Sequence of chain 17.A:
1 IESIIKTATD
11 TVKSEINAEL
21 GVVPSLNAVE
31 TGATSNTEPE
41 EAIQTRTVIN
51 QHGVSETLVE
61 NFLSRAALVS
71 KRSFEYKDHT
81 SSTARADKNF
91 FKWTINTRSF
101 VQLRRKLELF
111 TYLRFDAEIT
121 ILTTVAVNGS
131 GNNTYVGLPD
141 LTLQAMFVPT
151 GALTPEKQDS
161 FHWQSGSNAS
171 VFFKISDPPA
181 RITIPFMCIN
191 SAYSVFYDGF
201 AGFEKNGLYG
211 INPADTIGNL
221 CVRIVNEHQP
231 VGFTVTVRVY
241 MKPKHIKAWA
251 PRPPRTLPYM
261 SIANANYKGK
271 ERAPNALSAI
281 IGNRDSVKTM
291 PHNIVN

A protein and the small-molecule ligand that binds it are described below.
Small molecule (SMILES): Cc1cc(CCCOc2c(C)cc(-c3noc(C(F)(F)F)n3)cc2C)on1

Binding-site contacts:
Ligand atom CM4 contacts residue ILE182 of chain 17.A at 3.6 Å (hydrophobic).
Ligand atom N3A contacts residue ILE182 of chain 17.A at 3.0 Å.
Ligand atom C3A contacts residue ILE182 of chain 17.A at 3.2 Å (hydrophobic).
Ligand atom F3 contacts residue ALA24 of chain 17.B at 3.9 Å.
Ligand atom F3 contacts residue LEU14 of chain 18.B at 3.9 Å.
Ligand atom C6B contacts residue ILE95 of chain 17.A at 3.6 Å (hydrophobic).
Ligand atom F1 contacts residue SER170 of chain 17.A at 3.7 Å.
Ligand atom O1B contacts residue ILE95 of chain 17.A at 3.0 Å.
Ligand atom F2 contacts residue ALA169 of chain 17.A at 2.2 Å.
Ligand atom F3 contacts residue ALA169 of chain 17.A at 3.7 Å.
Ligand atom C6B contacts residue ILE184 of chain 17.A at 3.7 Å (hydrophobic).
Ligand atom CM4 contacts residue ALA145 of chain 17.A at 3.5 Å (hydrophobic).
Ligand atom F1 contacts residue ALA145 of chain 17.A at 3.0 Å.
Ligand atom O1 contacts residue ILE217 of chain 17.A at 3.3 Å.
Ligand atom CM2 contacts residue ILE119 of chain 17.A at 3.5 Å (hydrophobic).
Ligand atom CM4 contacts residue ALA169 of chain 17.A at 3.5 Å (hydrophobic).
Ligand atom N1A contacts residue LEU220 of chain 17.A at 3.0 Å.
Ligand atom C4 contacts residue PHE115 of chain 17.A at 3.3 Å (hydrophobic).
Ligand atom O1A contacts residue ILE182 of chain 17.A at 3.9 Å.
Ligand atom C3B contacts residue ILE119 of chain 17.A at 3.5 Å (hydrophobic).
Ligand atom N3A contacts residue PHE147 of chain 17.A at 3.6 Å.
Ligand atom O1A contacts residue LEU220 of chain 17.A at 3.4 Å.
Ligand atom F2 contacts residue PHE147 of chain 17.A at 3.2 Å.
Ligand atom F3 contacts residue ILE182 of chain 17.A at 3.2 Å.
Ligand atom F1 contacts residue VAL171 of chain 17.A at 3.0 Å.
Ligand atom C2A contacts residue ILE182 of chain 17.A at 3.6 Å (hydrophobic).
Ligand atom CM2 contacts residue TRP93 of chain 17.A at 3.9 Å (hydrophobic).
Ligand atom CM6 contacts residue MET187 of chain 17.A at 3.8 Å (hydrophobic).
Ligand atom CM6 contacts residue ILE217 of chain 17.A at 3.4 Å (hydrophobic).
Ligand atom C5B contacts residue ILE184 of chain 17.A at 3.4 Å (hydrophobic).
Ligand atom F2 contacts residue ALA145 of chain 17.A at 3.0 Å.
Ligand atom CM6 contacts residue ILE184 of chain 17.A at 3.5 Å (hydrophobic).
Ligand atom F2 contacts residue SER170 of chain 17.A at 3.5 Å.
Ligand atom C2B contacts residue ILE119 of chain 17.A at 3.5 Å (hydrophobic).
Ligand atom C1B contacts residue ILE95 of chain 17.A at 3.5 Å (hydrophobic).
Ligand atom F2 contacts residue MET146 of chain 17.A at 3.7 Å.
Ligand atom C2A contacts residue LEU220 of chain 17.A at 3.8 Å (hydrophobic).
Ligand atom O1A contacts residue ALA145 of chain 17.A at 3.8 Å.
Ligand atom CM3 contacts residue THR97 of chain 17.A at 3.9 Å.
Ligand atom N3A contacts residue ILE184 of chain 17.A at 3.9 Å.

Sequence of chain 18.B:
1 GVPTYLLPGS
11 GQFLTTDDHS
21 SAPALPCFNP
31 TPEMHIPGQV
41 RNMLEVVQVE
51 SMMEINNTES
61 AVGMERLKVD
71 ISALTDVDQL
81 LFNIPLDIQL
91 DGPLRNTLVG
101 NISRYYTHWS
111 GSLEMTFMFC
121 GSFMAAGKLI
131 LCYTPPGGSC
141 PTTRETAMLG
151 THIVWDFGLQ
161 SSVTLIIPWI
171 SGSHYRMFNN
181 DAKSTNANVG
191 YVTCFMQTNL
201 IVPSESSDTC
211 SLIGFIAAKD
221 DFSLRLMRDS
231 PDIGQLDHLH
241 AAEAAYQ

Sequence of chain 17.B:
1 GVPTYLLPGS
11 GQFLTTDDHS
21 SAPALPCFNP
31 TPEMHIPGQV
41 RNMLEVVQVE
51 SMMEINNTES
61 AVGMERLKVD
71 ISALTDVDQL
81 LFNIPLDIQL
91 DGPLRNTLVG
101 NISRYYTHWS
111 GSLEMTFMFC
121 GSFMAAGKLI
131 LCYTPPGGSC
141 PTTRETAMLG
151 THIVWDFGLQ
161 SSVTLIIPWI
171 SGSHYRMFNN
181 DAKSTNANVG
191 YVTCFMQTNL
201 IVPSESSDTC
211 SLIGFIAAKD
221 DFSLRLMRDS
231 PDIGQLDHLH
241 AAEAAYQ